The small molecule below binds the protein below.
Small molecule (SMILES): O=C(O)CC[C@H](NCC(=O)[C@@H](O)[C@H](O)[C@H](O)CO)C(=O)O

Binding-site contacts:
Ligand atom O contacts residue TRP226 of chain 1.D at 3.6 Å.
Ligand atom C contacts residue TRP226 of chain 1.D at 3.3 Å (hydrophobic).
Ligand atom CD contacts residue TYR121 of chain 1.D at 3.6 Å (hydrophobic).
Ligand atom CAJ contacts residue SER28 of chain 1.D at 3.4 Å.
Ligand atom OXT contacts residue TRP226 of chain 1.D at 3.4 Å.
Ligand atom OE1 contacts residue THR288 of chain 1.D at 2.7 Å (h-bond).
Ligand atom CAM contacts residue GLN58 of chain 1.D at 3.7 Å.
Ligand atom OE1 contacts residue TYR121 of chain 1.D at 3.4 Å.
Ligand atom CAI contacts residue ASP252 of chain 1.D at 3.5 Å.
Ligand atom CD contacts residue ASP252 of chain 1.D at 3.4 Å.
Ligand atom OAS contacts residue GLN58 of chain 1.D at 3.6 Å (h-bond).
Ligand atom OAN contacts residue ASN59 of chain 1.D at 3.6 Å (h-bond).
Ligand atom OE2 contacts residue TRP32 of chain 1.D at 3.3 Å.
Ligand atom OAQ contacts residue ASP252 of chain 1.D at 2.7 Å (salt-bridge).
Ligand atom OAR contacts residue SER28 of chain 1.D at 2.7 Å (h-bond).
Ligand atom OAQ contacts residue GLN78 of chain 1.D at 3.5 Å (h-bond).
Ligand atom OAS contacts residue TRP156 of chain 1.D at 3.7 Å.
Ligand atom O contacts residue ARG229 of chain 1.D at 2.7 Å (salt-bridge).
Ligand atom CB contacts residue ASP252 of chain 1.D at 3.2 Å.
Ligand atom C contacts residue ARG229 of chain 1.D at 3.5 Å.
Ligand atom CD contacts residue THR288 of chain 1.D at 3.6 Å.
Ligand atom OE2 contacts residue TYR121 of chain 1.D at 3.5 Å.
Ligand atom OAT contacts residue GLN78 of chain 1.D at 2.8 Å (h-bond).
Ligand atom OE2 contacts residue ASP252 of chain 1.D at 2.8 Å (salt-bridge).
Ligand atom OAN contacts residue GLN58 of chain 1.D at 3.1 Å.
Ligand atom CA contacts residue TRP226 of chain 1.D at 3.6 Å (hydrophobic).
Ligand atom CAL contacts residue GLN78 of chain 1.D at 3.6 Å.
Ligand atom OE2 contacts residue SER119 of chain 1.D at 2.5 Å (h-bond).
Ligand atom O contacts residue TRP32 of chain 1.D at 3.2 Å.
Ligand atom OAR contacts residue GLN78 of chain 1.D at 3.0 Å (h-bond).
Ligand atom CA contacts residue ASP252 of chain 1.D at 3.6 Å.
Ligand atom CAH contacts residue ASP252 of chain 1.D at 3.6 Å.
Ligand atom OXT contacts residue ARG229 of chain 1.D at 2.7 Å (salt-bridge).
Ligand atom O contacts residue SER28 of chain 1.D at 3.2 Å (h-bond).
Ligand atom CG contacts residue TRP32 of chain 1.D at 3.4 Å (hydrophobic).
Ligand atom CG contacts residue ASP252 of chain 1.D at 3.3 Å.
Ligand atom CD contacts residue SER119 of chain 1.D at 3.6 Å.
Ligand atom OAN contacts residue PHE57 of chain 1.D at 3.3 Å (h-bond).
Ligand atom N contacts residue ASP252 of chain 1.D at 2.8 Å (salt-bridge).
Ligand atom CB contacts residue TYR121 of chain 1.D at 3.5 Å (hydrophobic).

Sequence of chain 1.D:
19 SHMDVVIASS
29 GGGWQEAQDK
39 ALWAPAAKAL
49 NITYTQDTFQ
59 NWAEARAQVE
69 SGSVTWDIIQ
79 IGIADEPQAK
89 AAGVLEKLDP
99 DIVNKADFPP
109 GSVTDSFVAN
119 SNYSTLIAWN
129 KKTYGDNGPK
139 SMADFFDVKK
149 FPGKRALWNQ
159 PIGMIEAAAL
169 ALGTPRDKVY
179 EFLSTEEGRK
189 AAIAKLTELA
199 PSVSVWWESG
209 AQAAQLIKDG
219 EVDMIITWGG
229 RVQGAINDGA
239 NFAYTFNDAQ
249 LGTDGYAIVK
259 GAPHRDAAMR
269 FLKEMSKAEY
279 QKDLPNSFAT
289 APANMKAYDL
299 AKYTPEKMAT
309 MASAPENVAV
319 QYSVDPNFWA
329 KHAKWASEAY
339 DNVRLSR